The small molecule below binds the protein below.
Small molecule (SMILES): Nc1ccn([C@@H]2O[C@H](CO[P](=O)(O)O[C@H]3[C@@H](O)[C@H](n4ccc(N)nc4=O)O[C@@H]3CO[P](=O)(O)O[C@H]3[C@@H](O)[C@H](n4cnc5c(N)ncnc54)O[C@@H]3CO[P](=O)(O)O[C@H]3[C@@H](O)[C@H](n4ccc(N)nc4=O)O[C@@H]3CO[P](=O)(O)O[C@H]3[C@@H](O)[C@H](n4ccc(=O)[nH]c4=O)O[C@@H]3CO[P](=O)(O)O[C@H]3[C@@H](O)[C@H](n4cnc5c(N)ncnc54)O[C@@H]3CO[P](=O)(O)O[C@H]3[C@@H](O)[C@H](n4cnc5c(=O)nc(N)[nH]c54)O[C@@H]3CO[P](=O)(O)O[C@H]3[C@@H](O)[C@H](n4cnc5c(=O)nc(N)[nH]c54)O[C@@H]3CO)[C@@H](O)[C@H]2O)c(=O)n1

Sequence of chain 1.C:
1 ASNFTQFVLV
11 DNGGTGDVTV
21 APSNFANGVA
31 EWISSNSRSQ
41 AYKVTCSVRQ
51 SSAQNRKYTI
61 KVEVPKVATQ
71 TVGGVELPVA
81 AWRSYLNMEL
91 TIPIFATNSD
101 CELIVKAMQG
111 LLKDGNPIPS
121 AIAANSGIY

Binding-site contacts:
Ligand atom N7 contacts residue LYS61 of chain 1.C at 3.6 Å.
Ligand atom C4 contacts residue TYR85 of chain 1.C at 3.5 Å (hydrophobic).
Ligand atom C2' contacts residue TYR85 of chain 1.C at 3.4 Å (hydrophobic).
Ligand atom O2 contacts residue ASN87 of chain 1.C at 3.2 Å (h-bond).
Ligand atom C6 contacts residue SER47 of chain 1.C at 3.8 Å.
Ligand atom OP2 contacts residue TYR85 of chain 1.C at 2.5 Å (h-bond).
Ligand atom P contacts residue TYR85 of chain 1.C at 3.5 Å.
Ligand atom N6 contacts residue THR45 of chain 1.C at 2.9 Å (h-bond).
Ligand atom C5' contacts residue TYR85 of chain 1.C at 3.1 Å (hydrophobic).
Ligand atom O2' contacts residue TYR85 of chain 1.C at 3.5 Å.
Ligand atom O4' contacts residue LYS61 of chain 1.C at 3.1 Å (salt-bridge).
Ligand atom N7 contacts residue THR45 of chain 1.C at 2.6 Å (h-bond).
Ligand atom C8 contacts residue THR45 of chain 1.C at 3.8 Å.
Ligand atom N9 contacts residue LYS61 of chain 1.C at 3.7 Å.
Ligand atom C6 contacts residue THR45 of chain 1.C at 3.5 Å.
Ligand atom OP2 contacts residue LYS43 of chain 1.C at 3.2 Å (salt-bridge).
Ligand atom C4' contacts residue TYR85 of chain 1.C at 3.3 Å (hydrophobic).
Ligand atom N6 contacts residue CYS46 of chain 1.C at 3.4 Å (h-bond).
Ligand atom C6 contacts residue TYR85 of chain 1.C at 3.5 Å (hydrophobic).
Ligand atom O2' contacts residue GLU63 of chain 1.C at 3.0 Å (salt-bridge).
Ligand atom C2 contacts residue TYR85 of chain 1.C at 3.7 Å (hydrophobic).
Ligand atom N4 contacts residue TYR85 of chain 1.C at 3.8 Å.
Ligand atom C3' contacts residue GLU63 of chain 1.C at 3.8 Å.
Ligand atom N1 contacts residue THR59 of chain 1.C at 3.6 Å.
Ligand atom C5 contacts residue VAL29 of chain 1.C at 3.7 Å (hydrophobic).
Ligand atom C5 contacts residue TYR85 of chain 1.C at 3.5 Å (hydrophobic).
Ligand atom C2 contacts residue SER47 of chain 1.C at 3.0 Å.
Ligand atom N1 contacts residue SER47 of chain 1.C at 2.7 Å (h-bond).
Ligand atom O5' contacts residue TYR85 of chain 1.C at 3.9 Å.
Ligand atom N3 contacts residue TYR85 of chain 1.C at 3.6 Å.
Ligand atom C2' contacts residue GLU63 of chain 1.C at 3.5 Å.
Ligand atom C6 contacts residue VAL29 of chain 1.C at 3.9 Å (hydrophobic).
Ligand atom C4 contacts residue LYS61 of chain 1.C at 3.9 Å.
Ligand atom C3' contacts residue TYR85 of chain 1.C at 3.3 Å (hydrophobic).
Ligand atom N1 contacts residue TYR85 of chain 1.C at 3.6 Å.
Ligand atom OP2 contacts residue TYR85 of chain 1.C at 3.9 Å.
Ligand atom C6 contacts residue THR59 of chain 1.C at 3.7 Å.
Ligand atom N6 contacts residue THR59 of chain 1.C at 2.9 Å (h-bond).
Ligand atom O3' contacts residue TYR85 of chain 1.C at 3.6 Å.
Ligand atom C5 contacts residue THR45 of chain 1.C at 3.3 Å.